Sequence of chain 1.B:
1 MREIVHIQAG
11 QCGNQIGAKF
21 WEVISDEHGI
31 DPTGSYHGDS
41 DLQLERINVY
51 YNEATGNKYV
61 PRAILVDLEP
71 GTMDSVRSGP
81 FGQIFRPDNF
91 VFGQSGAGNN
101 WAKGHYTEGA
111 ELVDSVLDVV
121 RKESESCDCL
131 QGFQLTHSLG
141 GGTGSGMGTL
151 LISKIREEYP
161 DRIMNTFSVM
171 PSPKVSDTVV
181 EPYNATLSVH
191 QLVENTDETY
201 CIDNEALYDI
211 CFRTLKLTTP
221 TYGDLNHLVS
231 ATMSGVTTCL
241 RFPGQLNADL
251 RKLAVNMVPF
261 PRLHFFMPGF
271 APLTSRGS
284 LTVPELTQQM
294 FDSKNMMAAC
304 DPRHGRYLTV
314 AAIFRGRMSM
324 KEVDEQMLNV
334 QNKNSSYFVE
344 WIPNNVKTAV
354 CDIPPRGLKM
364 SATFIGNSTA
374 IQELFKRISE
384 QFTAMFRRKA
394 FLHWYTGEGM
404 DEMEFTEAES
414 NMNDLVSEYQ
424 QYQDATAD

This protein binds this small molecule.
Small molecule (SMILES): COc1ccc(/N=N/c2cc(OC)c(OC)c(OC)c2)cc1O

Binding-site contacts:
Ligand atom C1 contacts residue LYS350 of chain 1.B at 3.4 Å.
Ligand atom O4 contacts residue ASN256 of chain 1.B at 3.7 Å.
Ligand atom O4 contacts residue VAL181 of chain 1.A at 3.5 Å (h-bond).
Ligand atom C2 contacts residue ASN256 of chain 1.B at 3.6 Å.
Ligand atom C8 contacts residue ILE368 of chain 1.B at 3.7 Å (hydrophobic).
Ligand atom C8 contacts residue ILE316 of chain 1.B at 3.6 Å (hydrophobic).
Ligand atom C14 contacts residue ASN256 of chain 1.B at 3.2 Å.
Ligand atom C6 contacts residue LEU253 of chain 1.B at 3.0 Å (hydrophobic).
Ligand atom C14 contacts residue THR179 of chain 1.A at 3.6 Å.
Ligand atom C15 contacts residue ASN256 of chain 1.B at 3.4 Å.
Ligand atom O1 contacts residue LEU246 of chain 1.B at 3.3 Å.
Ligand atom C7 contacts residue LEU246 of chain 1.B at 2.8 Å (hydrophobic).
Ligand atom C5 contacts residue LEU253 of chain 1.B at 3.3 Å (hydrophobic).
Ligand atom C4 contacts residue LYS350 of chain 1.B at 3.5 Å.
Ligand atom O3 contacts residue ASP249 of chain 1.B at 3.3 Å (salt-bridge).
Ligand atom C9 contacts residue LEU246 of chain 1.B at 3.2 Å (hydrophobic).
Ligand atom C contacts residue ASN256 of chain 1.B at 3.4 Å.
Ligand atom O4 contacts residue THR179 of chain 1.A at 3.1 Å (h-bond).
Ligand atom C13 contacts residue LEU246 of chain 1.B at 3.7 Å (hydrophobic).
Ligand atom C contacts residue ASN348 of chain 1.B at 3.3 Å.
Ligand atom C11 contacts residue LEU246 of chain 1.B at 3.6 Å (hydrophobic).
Ligand atom C1 contacts residue ASN256 of chain 1.B at 3.5 Å.
Ligand atom C10 contacts residue ASP249 of chain 1.B at 3.7 Å.
Ligand atom C15 contacts residue LYS350 of chain 1.B at 3.5 Å.
Ligand atom C14 contacts residue LYS350 of chain 1.B at 3.5 Å.
Ligand atom C3 contacts residue ASN256 of chain 1.B at 3.5 Å.
Ligand atom C8 contacts residue VAL236 of chain 1.B at 3.5 Å (hydrophobic).
Ligand atom C2 contacts residue LYS350 of chain 1.B at 3.5 Å.
Ligand atom N1 contacts residue LEU253 of chain 1.B at 3.4 Å.
Ligand atom C12 contacts residue ASN247 of chain 1.B at 3.3 Å.
Ligand atom O3 contacts residue ALA248 of chain 1.B at 3.6 Å.
Ligand atom C7 contacts residue LEU253 of chain 1.B at 3.7 Å (hydrophobic).
Ligand atom O4 contacts residue ALA180 of chain 1.A at 3.5 Å.
Ligand atom C5 contacts residue LEU246 of chain 1.B at 3.4 Å (hydrophobic).
Ligand atom C12 contacts residue ALA248 of chain 1.B at 3.6 Å (hydrophobic).
Ligand atom C4 contacts residue ASN256 of chain 1.B at 3.4 Å.
Ligand atom C contacts residue VAL181 of chain 1.A at 3.7 Å (hydrophobic).
Ligand atom C3 contacts residue LYS350 of chain 1.B at 3.6 Å.
Ligand atom C6 contacts residue LEU246 of chain 1.B at 2.9 Å (hydrophobic).
Ligand atom C10 contacts residue LEU240 of chain 1.B at 3.6 Å (hydrophobic).

Sequence of chain 1.A:
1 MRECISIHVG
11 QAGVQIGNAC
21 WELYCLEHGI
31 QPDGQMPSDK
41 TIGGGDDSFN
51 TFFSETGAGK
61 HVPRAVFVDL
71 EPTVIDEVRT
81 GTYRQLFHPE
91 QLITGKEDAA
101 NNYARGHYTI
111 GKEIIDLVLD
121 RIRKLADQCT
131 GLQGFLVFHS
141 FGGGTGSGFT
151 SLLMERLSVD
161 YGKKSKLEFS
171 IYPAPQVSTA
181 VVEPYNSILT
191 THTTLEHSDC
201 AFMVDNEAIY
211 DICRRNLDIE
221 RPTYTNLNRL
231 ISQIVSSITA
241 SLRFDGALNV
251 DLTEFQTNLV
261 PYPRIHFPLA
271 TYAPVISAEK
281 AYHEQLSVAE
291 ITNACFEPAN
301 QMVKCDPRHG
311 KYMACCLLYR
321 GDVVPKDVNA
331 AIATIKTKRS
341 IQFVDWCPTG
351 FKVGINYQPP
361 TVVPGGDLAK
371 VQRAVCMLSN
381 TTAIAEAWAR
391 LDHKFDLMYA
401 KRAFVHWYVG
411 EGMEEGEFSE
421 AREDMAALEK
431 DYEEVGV